Sequence of chain 1.A:
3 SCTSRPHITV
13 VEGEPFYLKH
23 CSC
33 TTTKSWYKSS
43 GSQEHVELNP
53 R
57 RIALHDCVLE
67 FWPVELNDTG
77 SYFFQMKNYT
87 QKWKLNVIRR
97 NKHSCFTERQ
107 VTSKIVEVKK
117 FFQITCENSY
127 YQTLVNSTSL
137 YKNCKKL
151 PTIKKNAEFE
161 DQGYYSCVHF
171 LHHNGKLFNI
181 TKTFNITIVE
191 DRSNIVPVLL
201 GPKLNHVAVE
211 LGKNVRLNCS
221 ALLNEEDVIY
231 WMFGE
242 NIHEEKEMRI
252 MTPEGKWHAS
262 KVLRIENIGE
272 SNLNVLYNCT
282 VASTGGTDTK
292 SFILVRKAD

This small molecule binds to this protein.
Small molecule (SMILES): CC(=O)N[C@@H]1[C@@H](O)[C@H](O)[C@@H](CO)O[C@H]1O

Binding-site contacts:
Ligand atom C5 contacts residue SER220 of chain 1.A at 4.2 Å.
Ligand atom O5 contacts residue SER220 of chain 1.A at 4.5 Å.
Ligand atom C3 contacts residue ASN218 of chain 1.A at 3.8 Å.
Ligand atom C8 contacts residue VAL263 of chain 1.A at 3.7 Å (hydrophobic).
Ligand atom C7 contacts residue VAL263 of chain 1.A at 4.1 Å (hydrophobic).
Ligand atom O6 contacts residue SER220 of chain 1.A at 4.2 Å.
Ligand atom O5 contacts residue ASN218 of chain 1.A at 2.2 Å (h-bond).
Ligand atom O5 contacts residue SER261 of chain 1.A at 4.2 Å.
Ligand atom C7 contacts residue ASN218 of chain 1.A at 3.7 Å.
Ligand atom C4 contacts residue ASN218 of chain 1.A at 4.1 Å.
Ligand atom C6 contacts residue HIS259 of chain 1.A at 3.4 Å.
Ligand atom C2 contacts residue SER261 of chain 1.A at 4.3 Å.
Ligand atom N2 contacts residue ASN218 of chain 1.A at 3.1 Å (h-bond).
Ligand atom C3 contacts residue MET249 of chain 1.A at 4.4 Å (hydrophobic).
Ligand atom C6 contacts residue SER220 of chain 1.A at 3.5 Å.
Ligand atom C5 contacts residue HIS259 of chain 1.A at 4.2 Å.
Ligand atom N2 contacts residue SER261 of chain 1.A at 4.3 Å.
Ligand atom C1 contacts residue SER261 of chain 1.A at 3.7 Å.
Ligand atom C5 contacts residue SER261 of chain 1.A at 3.9 Å.
Ligand atom C8 contacts residue MET249 of chain 1.A at 4.2 Å (hydrophobic).
Ligand atom C1 contacts residue ASN218 of chain 1.A at 1.4 Å.
Ligand atom N2 contacts residue MET249 of chain 1.A at 4.0 Å.
Ligand atom C5 contacts residue ASN218 of chain 1.A at 3.6 Å.
Ligand atom C3 contacts residue SER261 of chain 1.A at 4.3 Å.
Ligand atom O7 contacts residue ASN218 of chain 1.A at 3.8 Å.
Ligand atom C2 contacts residue ASN218 of chain 1.A at 2.5 Å.